Sequence of chain 1.C:
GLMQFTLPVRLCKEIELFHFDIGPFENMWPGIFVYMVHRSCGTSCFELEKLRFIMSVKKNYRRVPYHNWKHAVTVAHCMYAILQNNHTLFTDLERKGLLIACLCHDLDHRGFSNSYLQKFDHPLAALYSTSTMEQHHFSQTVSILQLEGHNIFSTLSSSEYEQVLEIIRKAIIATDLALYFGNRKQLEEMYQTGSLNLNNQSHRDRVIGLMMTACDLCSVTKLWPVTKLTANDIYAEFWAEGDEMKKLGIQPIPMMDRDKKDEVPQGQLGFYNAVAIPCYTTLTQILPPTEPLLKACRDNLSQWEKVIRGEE

Binding-site contacts:
Ligand atom C05 contacts residue PHE283 of chain 1.C at 3.7 Å (hydrophobic).
Ligand atom C25 contacts residue ILE246 of chain 1.C at 3.6 Å (hydrophobic).
Ligand atom N09 contacts residue GLY279 of chain 1.C at 3.7 Å.
Ligand atom C12 contacts residue TYR247 of chain 1.C at 3.8 Å (hydrophobic).
Ligand atom C22 contacts residue ILE246 of chain 1.C at 3.8 Å (hydrophobic).
Ligand atom C24 contacts residue SER231 of chain 1.C at 3.1 Å.
Ligand atom C14 contacts residue PRO266 of chain 1.C at 3.7 Å (hydrophobic).
Ligand atom C13 contacts residue GLU275 of chain 1.C at 3.7 Å.
Ligand atom C24 contacts residue ILE246 of chain 1.C at 3.2 Å (hydrophobic).
Ligand atom C25 contacts residue SER231 of chain 1.C at 3.0 Å.
Ligand atom C24 contacts residue VAL232 of chain 1.C at 3.5 Å (hydrophobic).
Ligand atom C05 contacts residue GLY279 of chain 1.C at 3.7 Å.
Ligand atom C14 contacts residue GLU275 of chain 1.C at 3.8 Å.
Ligand atom N03 contacts residue GLN280 of chain 1.C at 3.0 Å (h-bond).
Ligand atom C22 contacts residue PHE283 of chain 1.C at 3.7 Å (hydrophobic).
Ligand atom C04 contacts residue GLN280 of chain 1.C at 3.1 Å.
Ligand atom N07 contacts residue TYR247 of chain 1.C at 2.9 Å (h-bond).
Ligand atom C23 contacts residue ILE246 of chain 1.C at 3.3 Å (hydrophobic).
Ligand atom C02 contacts residue GLN280 of chain 1.C at 3.4 Å.
Ligand atom C19 contacts residue PHE283 of chain 1.C at 3.6 Å (hydrophobic).
Ligand atom C08 contacts residue MET267 of chain 1.C at 3.7 Å (hydrophobic).
Ligand atom C12 contacts residue VAL276 of chain 1.C at 3.8 Å (hydrophobic).
Ligand atom N01 contacts residue PHE283 of chain 1.C at 3.7 Å.
Ligand atom N11 contacts residue MET267 of chain 1.C at 3.7 Å.
Ligand atom N07 contacts residue GLY279 of chain 1.C at 3.4 Å.
Ligand atom C17 contacts residue PHE283 of chain 1.C at 3.5 Å (hydrophobic).
Ligand atom C20 contacts residue PHE283 of chain 1.C at 3.5 Å (hydrophobic).
Ligand atom C06 contacts residue TYR247 of chain 1.C at 3.8 Å (hydrophobic).
Ligand atom C15 contacts residue MET267 of chain 1.C at 3.7 Å (hydrophobic).
Ligand atom C13 contacts residue LYS272 of chain 1.C at 3.3 Å.
Ligand atom N10 contacts residue GLY279 of chain 1.C at 3.7 Å.
Ligand atom C08 contacts residue GLY279 of chain 1.C at 3.3 Å.
Ligand atom N01 contacts residue PHE250 of chain 1.C at 3.7 Å.
Ligand atom C04 contacts residue TYR247 of chain 1.C at 3.0 Å (hydrophobic).
Ligand atom C21 contacts residue PHE283 of chain 1.C at 3.8 Å (hydrophobic).
Ligand atom N11 contacts residue GLY279 of chain 1.C at 3.6 Å.
Ligand atom C06 contacts residue GLY279 of chain 1.C at 3.4 Å.
Ligand atom C06 contacts residue MET267 of chain 1.C at 3.8 Å (hydrophobic).
Ligand atom C13 contacts residue PRO266 of chain 1.C at 3.8 Å (hydrophobic).
Ligand atom C26 contacts residue LEU229 of chain 1.C at 3.7 Å (hydrophobic).

A protein and the small-molecule ligand that binds it are described below.
Small molecule (SMILES): Cn1nc(N2CCCC2)nc1CCc1nc2ccc3ccccc3n2n1